The protein below binds the small molecule below.
Small molecule (SMILES): C[C@H](N)C(=O)N[C@@H](CC(=O)O)C(=O)N[C@@H](CCC(=O)O)C(=O)N[C@@H](CC(=O)O)C(=O)N[C@@H](CCCCN)C(=O)N[C@@H](CC(=O)O)C(=O)N[C@@H](C)C(=O)N[C@@H](CC(=O)O)C(=O)N[C@H](C=O)CCC(=O)O

Sequence of chain 1.B:
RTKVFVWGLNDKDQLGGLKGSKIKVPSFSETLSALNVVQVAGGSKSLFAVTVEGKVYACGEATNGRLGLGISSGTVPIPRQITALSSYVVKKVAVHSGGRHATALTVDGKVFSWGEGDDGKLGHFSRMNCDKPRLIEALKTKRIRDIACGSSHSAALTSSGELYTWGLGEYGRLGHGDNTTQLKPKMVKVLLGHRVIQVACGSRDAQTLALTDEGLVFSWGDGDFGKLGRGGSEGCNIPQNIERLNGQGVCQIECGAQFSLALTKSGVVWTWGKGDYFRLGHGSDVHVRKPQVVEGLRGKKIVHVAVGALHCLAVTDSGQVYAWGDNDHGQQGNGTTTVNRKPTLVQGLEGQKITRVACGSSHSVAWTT

Binding-site contacts:
Ligand atom O contacts residue ARG224 of chain 1.B at 2.7 Å (salt-bridge).
Ligand atom OD2 contacts residue ALA277 of chain 1.B at 3.5 Å.
Ligand atom OD2 contacts residue ARG299 of chain 1.B at 2.8 Å (salt-bridge).
Ligand atom OD1 contacts residue SER41 of chain 1.B at 3.5 Å.
Ligand atom CB contacts residue SER382 of chain 1.B at 3.2 Å.
Ligand atom N contacts residue ASP31 of chain 1.B at 3.1 Å (salt-bridge).
Ligand atom CE contacts residue ASP346 of chain 1.B at 3.4 Å.
Ligand atom CA contacts residue ARG224 of chain 1.B at 3.2 Å.
Ligand atom CB contacts residue TYR297 of chain 1.B at 3.3 Å (hydrophobic).
Ligand atom CB contacts residue ALA277 of chain 1.B at 3.6 Å (hydrophobic).
Ligand atom OD2 contacts residue LYS42 of chain 1.B at 2.4 Å (salt-bridge).
Ligand atom CG contacts residue SER381 of chain 1.B at 3.6 Å.
Ligand atom CB contacts residue LYS42 of chain 1.B at 3.2 Å.
Ligand atom O contacts residue ASP31 of chain 1.B at 3.4 Å (salt-bridge).
Ligand atom OD2 contacts residue SER381 of chain 1.B at 2.5 Å (h-bond).
Ligand atom OE1 contacts residue ARG224 of chain 1.B at 3.3 Å.
Ligand atom OD1 contacts residue ARG224 of chain 1.B at 2.3 Å (salt-bridge).
Ligand atom OD2 contacts residue TYR297 of chain 1.B at 3.5 Å.
Ligand atom NZ contacts residue TYR297 of chain 1.B at 3.1 Å.
Ligand atom OD2 contacts residue LYS294 of chain 1.B at 3.1 Å (salt-bridge).
Ligand atom OD2 contacts residue SER41 of chain 1.B at 3.0 Å (h-bond).
Ligand atom OD1 contacts residue LYS65 of chain 1.B at 3.6 Å.
Ligand atom OE2 contacts residue LYS65 of chain 1.B at 3.5 Å (salt-bridge).
Ligand atom C contacts residue ARG224 of chain 1.B at 3.3 Å.
Ligand atom NZ contacts residue ASP346 of chain 1.B at 3.3 Å (salt-bridge).
Ligand atom CG contacts residue SER382 of chain 1.B at 3.4 Å.
Ligand atom OE2 contacts residue ARG224 of chain 1.B at 3.5 Å.
Ligand atom CE contacts residue ASP348 of chain 1.B at 3.1 Å.
Ligand atom CG contacts residue LYS42 of chain 1.B at 3.2 Å.
Ligand atom O contacts residue HIS349 of chain 1.B at 3.0 Å (h-bond).
Ligand atom CG contacts residue LEU330 of chain 1.B at 3.6 Å (hydrophobic).
Ligand atom CD contacts residue ARG224 of chain 1.B at 3.3 Å.
Ligand atom CG contacts residue ARG224 of chain 1.B at 3.2 Å.
Ligand atom OD1 contacts residue ASP31 of chain 1.B at 3.3 Å.
Ligand atom N contacts residue TYR297 of chain 1.B at 3.7 Å.
Ligand atom CG contacts residue ALA277 of chain 1.B at 3.5 Å (hydrophobic).
Ligand atom OD2 contacts residue SER382 of chain 1.B at 2.8 Å (h-bond).
Ligand atom C contacts residue HIS349 of chain 1.B at 3.6 Å.
Ligand atom O contacts residue LYS65 of chain 1.B at 2.7 Å (salt-bridge).
Ligand atom N contacts residue ARG224 of chain 1.B at 3.5 Å (salt-bridge).